This protein binds this small molecule.
Small molecule (SMILES): O=C(O)/C=C/c1ccc(O)cc1

Sequence of chain 1.B:
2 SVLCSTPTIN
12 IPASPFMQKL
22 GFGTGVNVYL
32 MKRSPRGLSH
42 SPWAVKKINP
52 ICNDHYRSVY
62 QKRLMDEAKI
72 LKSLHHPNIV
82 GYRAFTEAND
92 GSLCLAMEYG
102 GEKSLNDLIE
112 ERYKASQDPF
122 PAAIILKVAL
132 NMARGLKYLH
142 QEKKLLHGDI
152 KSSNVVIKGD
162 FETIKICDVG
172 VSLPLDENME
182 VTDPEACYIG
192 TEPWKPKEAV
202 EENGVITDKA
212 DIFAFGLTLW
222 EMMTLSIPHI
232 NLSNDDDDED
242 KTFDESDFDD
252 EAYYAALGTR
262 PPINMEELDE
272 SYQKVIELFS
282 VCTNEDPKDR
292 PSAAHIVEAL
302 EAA

Binding-site contacts:
Ligand atom O1 contacts residue ARG80 of chain 1.A at 3.6 Å (salt-bridge).
Ligand atom C1' contacts residue ARG80 of chain 1.A at 4.1 Å.
Ligand atom C3 contacts residue TYR61 of chain 1.B at 3.3 Å (hydrophobic).
Ligand atom O2 contacts residue TYR96 of chain 1.A at 2.8 Å (h-bond).
Ligand atom O4' contacts residue TYR100 of chain 1.B at 4.1 Å.
Ligand atom C2' contacts residue MET94 of chain 1.A at 4.3 Å (hydrophobic).
Ligand atom C5' contacts residue PHE82 of chain 1.A at 4.2 Å (hydrophobic).
Ligand atom C1' contacts residue TYR61 of chain 1.B at 3.8 Å (hydrophobic).
Ligand atom C2' contacts residue TYR61 of chain 1.B at 3.3 Å (hydrophobic).
Ligand atom O2 contacts residue ARG80 of chain 1.A at 4.3 Å.
Ligand atom O2 contacts residue GLU95 of chain 1.A at 3.2 Å.
Ligand atom O4' contacts residue MET98 of chain 1.B at 4.2 Å.
Ligand atom C1 contacts residue TYR96 of chain 1.A at 3.9 Å (hydrophobic).
Ligand atom O4' contacts residue PHE82 of chain 1.A at 3.8 Å.
Ligand atom O4' contacts residue GLU99 of chain 1.B at 4.3 Å.
Ligand atom C3 contacts residue TYR96 of chain 1.A at 4.2 Å (hydrophobic).
Ligand atom C1' contacts residue PHE86 of chain 1.B at 3.7 Å (hydrophobic).
Ligand atom C3 contacts residue ARG80 of chain 1.A at 4.0 Å.
Ligand atom C6' contacts residue ARG84 of chain 1.B at 3.6 Å.
Ligand atom O1 contacts residue PHE86 of chain 1.B at 4.4 Å.
Ligand atom C1 contacts residue PHE86 of chain 1.B at 4.0 Å (hydrophobic).
Ligand atom C3 contacts residue GLU95 of chain 1.A at 4.2 Å.
Ligand atom C1 contacts residue ARG80 of chain 1.A at 3.5 Å.
Ligand atom C3' contacts residue PHE82 of chain 1.A at 4.2 Å (hydrophobic).
Ligand atom C5' contacts residue ARG80 of chain 1.A at 4.0 Å.
Ligand atom C4' contacts residue TYR57 of chain 1.A at 3.6 Å (hydrophobic).
Ligand atom C5' contacts residue ARG84 of chain 1.B at 3.4 Å.
Ligand atom C2 contacts residue ARG80 of chain 1.A at 3.3 Å.
Ligand atom O2 contacts residue TYR61 of chain 1.B at 4.1 Å.
Ligand atom C2 contacts residue PHE86 of chain 1.B at 3.5 Å (hydrophobic).
Ligand atom C3' contacts residue ALA93 of chain 1.A at 4.4 Å (hydrophobic).
Ligand atom C1 contacts residue GLU95 of chain 1.A at 4.2 Å.
Ligand atom O4' contacts residue TYR57 of chain 1.A at 2.6 Å (h-bond).
Ligand atom C2' contacts residue PHE86 of chain 1.B at 4.2 Å (hydrophobic).
Ligand atom C6' contacts residue PHE86 of chain 1.B at 3.9 Å (hydrophobic).
Ligand atom C4' contacts residue PHE82 of chain 1.A at 4.0 Å (hydrophobic).
Ligand atom C3 contacts residue PHE86 of chain 1.B at 3.5 Å (hydrophobic).
Ligand atom C2 contacts residue ARG84 of chain 1.B at 4.4 Å.
Ligand atom C3' contacts residue TYR57 of chain 1.A at 3.7 Å (hydrophobic).
Ligand atom C6' contacts residue ARG80 of chain 1.A at 3.4 Å.

Sequence of chain 1.A:
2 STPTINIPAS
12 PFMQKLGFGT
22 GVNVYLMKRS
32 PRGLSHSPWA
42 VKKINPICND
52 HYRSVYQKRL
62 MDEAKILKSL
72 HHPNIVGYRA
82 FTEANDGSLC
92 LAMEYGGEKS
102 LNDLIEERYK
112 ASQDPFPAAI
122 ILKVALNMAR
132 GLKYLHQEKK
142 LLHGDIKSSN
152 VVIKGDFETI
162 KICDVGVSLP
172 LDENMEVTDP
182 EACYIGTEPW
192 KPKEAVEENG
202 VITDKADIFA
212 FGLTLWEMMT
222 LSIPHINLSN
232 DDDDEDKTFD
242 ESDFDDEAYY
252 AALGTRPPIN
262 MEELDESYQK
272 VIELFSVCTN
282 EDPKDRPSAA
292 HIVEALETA